This small molecule binds to this protein.
Small molecule (SMILES): CC(=O)N[C@H]1[C@H](O[C@H]2[C@H](O)[C@@H](NC(C)=O)CO[C@@H]2CO)O[C@H](CO)[C@@H](O)[C@@H]1O

Binding-site contacts:
Ligand atom C3 contacts residue ASN154 of chain 3.B at 3.5 Å.
Ligand atom C2 contacts residue ASN154 of chain 3.B at 2.1 Å.
Ligand atom C2 contacts residue GLU150 of chain 3.B at 4.2 Å.
Ligand atom O7 contacts residue SER151 of chain 3.B at 4.3 Å.
Ligand atom C8 contacts residue GLU150 of chain 3.B at 3.6 Å.
Ligand atom C7 contacts residue GLU150 of chain 3.B at 3.9 Å.
Ligand atom C8 contacts residue SER151 of chain 3.B at 4.1 Å.
Ligand atom C7 contacts residue ALA147 of chain 3.B at 4.1 Å (hydrophobic).
Ligand atom C5 contacts residue ASN154 of chain 3.B at 3.7 Å.
Ligand atom C7 contacts residue SER151 of chain 3.B at 4.3 Å.
Ligand atom O7 contacts residue ALA147 of chain 3.B at 4.4 Å.
Ligand atom C8 contacts residue ASN154 of chain 3.B at 4.5 Å.
Ligand atom O7 contacts residue ASN154 of chain 3.B at 4.1 Å.
Ligand atom N2 contacts residue GLU150 of chain 3.B at 3.3 Å.
Ligand atom O7 contacts residue THR156 of chain 3.B at 4.3 Å.
Ligand atom C1 contacts residue GLU150 of chain 3.B at 3.5 Å.
Ligand atom O5 contacts residue ASN154 of chain 3.B at 2.4 Å (h-bond).
Ligand atom N2 contacts residue ASN154 of chain 3.B at 2.5 Å (h-bond).
Ligand atom C7 contacts residue ASN154 of chain 3.B at 3.5 Å.
Ligand atom N2 contacts residue SER151 of chain 3.B at 4.5 Å.
Ligand atom C4 contacts residue ASN154 of chain 3.B at 4.1 Å.
Ligand atom C1 contacts residue ASN154 of chain 3.B at 1.4 Å.
Ligand atom O3 contacts residue ASN154 of chain 3.B at 4.4 Å.
Ligand atom C8 contacts residue ALA147 of chain 3.B at 3.1 Å (hydrophobic).

Sequence of chain 3.B:
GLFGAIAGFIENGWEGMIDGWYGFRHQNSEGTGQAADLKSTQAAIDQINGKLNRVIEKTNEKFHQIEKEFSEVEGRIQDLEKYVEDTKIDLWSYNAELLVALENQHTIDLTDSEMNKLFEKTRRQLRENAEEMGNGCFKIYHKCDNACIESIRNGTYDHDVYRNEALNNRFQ